Binding-site contacts:
Ligand atom O4 contacts residue GLY78 of chain 51.E at 3.1 Å.
Ligand atom O4 contacts residue TYR72 of chain 51.E at 3.9 Å.
Ligand atom C5 contacts residue ASN93 of chain 51.E at 4.3 Å.
Ligand atom O4 contacts residue THR291 of chain 51.E at 3.4 Å.
Ligand atom O1B contacts residue TYR72 of chain 51.E at 3.7 Å.
Ligand atom O3 contacts residue GLY78 of chain 51.E at 3.6 Å.
Ligand atom C6 contacts residue TYR72 of chain 51.E at 3.5 Å (hydrophobic).
Ligand atom C11 contacts residue ASP85 of chain 51.A at 3.8 Å.
Ligand atom O3 contacts residue VAL296 of chain 51.E at 4.2 Å.
Ligand atom C10 contacts residue TYR72 of chain 51.E at 4.2 Å (hydrophobic).
Ligand atom O8 contacts residue TYR72 of chain 51.E at 3.2 Å (h-bond).
Ligand atom O6 contacts residue ARG77 of chain 51.E at 4.0 Å.
Ligand atom O4 contacts residue VAL296 of chain 51.E at 4.2 Å.
Ligand atom C4 contacts residue TYR72 of chain 51.E at 3.2 Å (hydrophobic).
Ligand atom O10 contacts residue THR291 of chain 51.E at 4.0 Å.
Ligand atom O1A contacts residue GLY78 of chain 51.E at 3.6 Å (h-bond).
Ligand atom C3 contacts residue VAL296 of chain 51.E at 3.5 Å (hydrophobic).
Ligand atom N5 contacts residue TYR72 of chain 51.E at 3.2 Å (h-bond).
Ligand atom C4 contacts residue ARG77 of chain 51.E at 4.2 Å.
Ligand atom O1B contacts residue ARG77 of chain 51.E at 2.8 Å (salt-bridge).
Ligand atom O4 contacts residue HIS298 of chain 51.E at 3.1 Å (h-bond).
Ligand atom O1A contacts residue ARG77 of chain 51.E at 3.1 Å (salt-bridge).
Ligand atom C7 contacts residue TYR72 of chain 51.E at 4.2 Å (hydrophobic).
Ligand atom O6 contacts residue ASN93 of chain 51.E at 2.8 Å (h-bond).
Ligand atom C1 contacts residue TYR72 of chain 51.E at 3.7 Å (hydrophobic).
Ligand atom O6 contacts residue THR94 of chain 51.E at 3.7 Å.
Ligand atom O6 contacts residue GLY78 of chain 51.E at 3.8 Å.
Ligand atom C5 contacts residue TYR72 of chain 51.E at 3.5 Å (hydrophobic).
Ligand atom O1A contacts residue TYR72 of chain 51.E at 3.4 Å.
Ligand atom C4 contacts residue HIS298 of chain 51.E at 3.7 Å.
Ligand atom C6 contacts residue ASN93 of chain 51.E at 3.5 Å.
Ligand atom C2 contacts residue GLY78 of chain 51.E at 4.2 Å.
Ligand atom C3 contacts residue HIS298 of chain 51.E at 3.6 Å.
Ligand atom C8 contacts residue TYR72 of chain 51.E at 4.2 Å (hydrophobic).
Ligand atom O4 contacts residue ILE79 of chain 51.E at 3.4 Å (h-bond).
Ligand atom C3 contacts residue GLY78 of chain 51.E at 4.1 Å.
Ligand atom C4 contacts residue GLY78 of chain 51.E at 3.4 Å.
Ligand atom C1 contacts residue ARG77 of chain 51.E at 3.4 Å.
Ligand atom O10 contacts residue ASN293 of chain 51.E at 3.8 Å.
Ligand atom C3 contacts residue GLY78 of chain 51.E at 4.2 Å.

Sequence of chain 51.A:
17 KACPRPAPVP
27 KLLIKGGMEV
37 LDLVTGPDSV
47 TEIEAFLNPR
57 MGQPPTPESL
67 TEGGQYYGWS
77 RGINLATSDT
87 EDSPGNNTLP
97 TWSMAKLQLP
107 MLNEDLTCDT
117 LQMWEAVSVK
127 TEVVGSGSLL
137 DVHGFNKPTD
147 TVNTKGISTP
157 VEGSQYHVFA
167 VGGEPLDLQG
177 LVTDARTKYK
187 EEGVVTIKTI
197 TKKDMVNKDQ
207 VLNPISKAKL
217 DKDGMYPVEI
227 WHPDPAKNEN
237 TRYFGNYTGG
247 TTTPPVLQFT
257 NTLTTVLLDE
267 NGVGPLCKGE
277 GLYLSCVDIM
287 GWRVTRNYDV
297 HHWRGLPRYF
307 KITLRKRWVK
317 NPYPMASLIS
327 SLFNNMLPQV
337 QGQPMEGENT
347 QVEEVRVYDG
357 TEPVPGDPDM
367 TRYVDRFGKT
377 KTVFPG

This protein binds this small molecule.
Small molecule (SMILES): CC(=O)N[C@H]1[C@H]([C@H](O)[C@H](O)CO)O[C@@](O[C@H]2[C@@H](O)[C@@H](CO)O[C@@H](O[C@H]3[C@H](O)[C@@H](O)[C@H](O)O[C@@H]3CO)[C@@H]2O)(C(=O)O)C[C@@H]1O

Sequence of chain 51.E:
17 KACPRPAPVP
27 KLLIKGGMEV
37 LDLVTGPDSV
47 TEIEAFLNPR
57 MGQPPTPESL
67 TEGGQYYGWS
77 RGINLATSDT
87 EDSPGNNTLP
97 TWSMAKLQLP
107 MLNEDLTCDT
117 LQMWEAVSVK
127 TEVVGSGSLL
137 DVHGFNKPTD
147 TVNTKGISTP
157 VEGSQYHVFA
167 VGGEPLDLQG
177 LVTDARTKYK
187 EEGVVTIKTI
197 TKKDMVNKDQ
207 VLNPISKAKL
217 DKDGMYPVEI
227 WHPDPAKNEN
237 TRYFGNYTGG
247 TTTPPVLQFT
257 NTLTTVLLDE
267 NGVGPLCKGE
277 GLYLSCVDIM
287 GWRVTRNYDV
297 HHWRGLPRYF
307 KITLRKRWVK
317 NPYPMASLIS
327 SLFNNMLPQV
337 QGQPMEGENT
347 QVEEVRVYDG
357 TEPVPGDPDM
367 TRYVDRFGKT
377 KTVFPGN